Binding-site contacts:
Ligand atom P08 contacts residue ASP295 of chain 1.B at 3.6 Å.
Ligand atom C16 contacts residue GLY405 of chain 1.B at 3.7 Å.
Ligand atom O09 contacts residue ZN1 of chain 1.AA at 2.2 Å.
Ligand atom P08 contacts residue ZN1 of chain 1.Z at 3.2 Å.
Ligand atom C07 contacts residue LYS302 of chain 1.B at 3.1 Å.
Ligand atom C11 contacts residue THR402 of chain 1.B at 3.5 Å.
Ligand atom O09 contacts residue CO31 of chain 1.Y at 2.6 Å (h-bond).
Ligand atom O10 contacts residue LEU403 of chain 1.B at 2.7 Å (h-bond).
Ligand atom N12 contacts residue LYS290 of chain 1.B at 3.5 Å (salt-bridge).
Ligand atom O09 contacts residue LYS290 of chain 1.B at 3.6 Å (salt-bridge).
Ligand atom C14 contacts residue MET312 of chain 1.B at 3.8 Å (hydrophobic).
Ligand atom C15 contacts residue MET312 of chain 1.B at 3.7 Å (hydrophobic).
Ligand atom O10 contacts residue ASP375 of chain 1.B at 3.9 Å.
Ligand atom C17 contacts residue PHE314 of chain 1.B at 3.5 Å (hydrophobic).
Ligand atom O10 contacts residue CO31 of chain 1.Y at 3.2 Å (h-bond).
Ligand atom N12 contacts residue ZN1 of chain 1.Z at 2.1 Å.
Ligand atom N12 contacts residue ZN1 of chain 1.AA at 3.8 Å.
Ligand atom P08 contacts residue CO31 of chain 1.Y at 3.7 Å.
Ligand atom C11 contacts residue LYS290 of chain 1.B at 3.9 Å.
Ligand atom P08 contacts residue ZN1 of chain 1.AA at 2.8 Å.
Ligand atom C07 contacts residue ASP375 of chain 1.B at 3.1 Å.
Ligand atom C11 contacts residue ASP315 of chain 1.B at 3.9 Å.
Ligand atom O09 contacts residue ASP375 of chain 1.B at 3.0 Å (salt-bridge).
Ligand atom C14 contacts residue LYS302 of chain 1.B at 3.8 Å.
Ligand atom C07 contacts residue ZN1 of chain 1.AA at 2.8 Å.
Ligand atom C18 contacts residue THR402 of chain 1.B at 3.7 Å.
Ligand atom C19 contacts residue ASP375 of chain 1.B at 3.5 Å.
Ligand atom O09 contacts residue GLU377 of chain 1.B at 2.9 Å (salt-bridge).
Ligand atom P08 contacts residue ASP375 of chain 1.B at 3.5 Å.
Ligand atom N12 contacts residue ASP295 of chain 1.B at 3.0 Å (salt-bridge).
Ligand atom N12 contacts residue THR402 of chain 1.B at 3.7 Å.
Ligand atom C11 contacts residue ZN1 of chain 1.Z at 3.0 Å.
Ligand atom O09 contacts residue ZN1 of chain 1.Z at 2.2 Å.
Ligand atom O09 contacts residue ASP295 of chain 1.B at 3.1 Å (salt-bridge).
Ligand atom C06 contacts residue ASP375 of chain 1.B at 3.5 Å.
Ligand atom C17 contacts residue ALA493 of chain 1.B at 3.9 Å (hydrophobic).
Ligand atom O21 contacts residue ASP375 of chain 1.B at 2.9 Å (salt-bridge).
Ligand atom C18 contacts residue PHE314 of chain 1.B at 3.5 Å (hydrophobic).
Ligand atom N12 contacts residue ASP315 of chain 1.B at 2.9 Å (salt-bridge).
Ligand atom P08 contacts residue LEU403 of chain 1.B at 3.8 Å.

Sequence of chain 1.B:
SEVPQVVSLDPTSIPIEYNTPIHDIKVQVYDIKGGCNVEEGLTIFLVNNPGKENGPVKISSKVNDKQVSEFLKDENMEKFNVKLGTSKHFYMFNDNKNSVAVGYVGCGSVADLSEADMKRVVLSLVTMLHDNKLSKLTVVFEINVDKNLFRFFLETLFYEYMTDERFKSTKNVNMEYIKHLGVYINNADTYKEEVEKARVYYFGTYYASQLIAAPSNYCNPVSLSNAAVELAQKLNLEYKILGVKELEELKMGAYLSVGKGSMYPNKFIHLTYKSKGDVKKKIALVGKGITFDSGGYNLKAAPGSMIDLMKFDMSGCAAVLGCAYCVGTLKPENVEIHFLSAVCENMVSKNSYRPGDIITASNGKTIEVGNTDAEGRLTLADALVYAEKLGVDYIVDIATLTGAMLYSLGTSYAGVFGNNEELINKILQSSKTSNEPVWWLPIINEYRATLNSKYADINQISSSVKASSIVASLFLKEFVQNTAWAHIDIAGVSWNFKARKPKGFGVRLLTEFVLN

A small-molecule ligand and the protein it binds are described below.
Small molecule (SMILES): CC(C)C[C@H](CP(=O)(O)[C@@H](N)c1ccccc1)C(=O)O